This small molecule binds to this protein.
Small molecule (SMILES): CC(=O)N[C@H]1[C@H](O[C@H]2[C@H](O)[C@@H](NC(C)=O)CO[C@@H]2CO)O[C@H](CO)[C@@H](O)[C@@H]1O

Sequence of chain 1.C:
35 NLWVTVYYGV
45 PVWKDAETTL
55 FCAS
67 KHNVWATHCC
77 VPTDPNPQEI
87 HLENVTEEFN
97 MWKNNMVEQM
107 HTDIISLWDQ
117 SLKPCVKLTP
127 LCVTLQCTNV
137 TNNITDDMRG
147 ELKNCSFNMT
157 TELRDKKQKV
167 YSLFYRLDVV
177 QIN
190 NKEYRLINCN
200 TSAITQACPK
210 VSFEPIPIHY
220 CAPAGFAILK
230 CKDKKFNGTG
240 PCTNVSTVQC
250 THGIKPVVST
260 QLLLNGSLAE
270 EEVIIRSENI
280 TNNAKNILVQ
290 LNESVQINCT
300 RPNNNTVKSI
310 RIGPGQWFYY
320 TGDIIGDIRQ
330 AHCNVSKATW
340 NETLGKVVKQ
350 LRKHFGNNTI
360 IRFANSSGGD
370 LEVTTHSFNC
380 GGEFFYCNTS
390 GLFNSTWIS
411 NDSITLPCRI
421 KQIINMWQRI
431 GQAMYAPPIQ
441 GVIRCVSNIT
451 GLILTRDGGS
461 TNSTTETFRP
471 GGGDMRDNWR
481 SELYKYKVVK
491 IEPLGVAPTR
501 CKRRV

Binding-site contacts:
Ligand atom C8 contacts residue SER335 of chain 1.C at 4.2 Å.
Ligand atom C8 contacts residue GLN295 of chain 1.C at 4.3 Å.
Ligand atom O7 contacts residue ASN297 of chain 1.C at 3.6 Å (h-bond).
Ligand atom C1 contacts residue ASN297 of chain 1.C at 1.5 Å.
Ligand atom C1 contacts residue ARG444 of chain 1.C at 4.3 Å.
Ligand atom O5 contacts residue VAL446 of chain 1.C at 4.5 Å.
Ligand atom C1 contacts residue VAL446 of chain 1.C at 4.3 Å (hydrophobic).
Ligand atom C2 contacts residue ASN297 of chain 1.C at 2.5 Å.
Ligand atom N2 contacts residue ASN297 of chain 1.C at 2.9 Å (h-bond).
Ligand atom C7 contacts residue ASN333 of chain 1.C at 4.4 Å.
Ligand atom C8 contacts residue VAL334 of chain 1.C at 4.5 Å (hydrophobic).
Ligand atom C7 contacts residue ASN297 of chain 1.C at 3.3 Å.
Ligand atom C4 contacts residue ASN297 of chain 1.C at 4.4 Å.
Ligand atom C5 contacts residue ASN297 of chain 1.C at 3.8 Å.
Ligand atom O5 contacts residue ARG444 of chain 1.C at 4.0 Å.
Ligand atom O5 contacts residue ASN297 of chain 1.C at 2.5 Å (h-bond).
Ligand atom C8 contacts residue ASN297 of chain 1.C at 3.7 Å.
Ligand atom C3 contacts residue ASN297 of chain 1.C at 3.9 Å.
Ligand atom C8 contacts residue ASN333 of chain 1.C at 3.3 Å.